Binding-site contacts:
Ligand atom C17 contacts residue THR775 of chain 1.B at 3.5 Å.
Ligand atom C20 contacts residue PHE614 of chain 1.A at 3.6 Å (hydrophobic).
Ligand atom C16 contacts residue PRO511 of chain 1.A at 3.6 Å (hydrophobic).
Ligand atom C20 contacts residue ASP510 of chain 1.A at 3.7 Å.
Ligand atom C10 contacts residue SER507 of chain 1.A at 3.5 Å.
Ligand atom C17 contacts residue ASP510 of chain 1.A at 3.8 Å.
Ligand atom C07 contacts residue LEU611 of chain 1.A at 3.8 Å (hydrophobic).
Ligand atom O11 contacts residue SER507 of chain 1.A at 3.7 Å.
Ligand atom C25 contacts residue LYS502 of chain 1.A at 3.8 Å.
Ligand atom C07 contacts residue PHE508 of chain 1.A at 3.4 Å (hydrophobic).
Ligand atom C14 contacts residue ASP510 of chain 1.A at 3.7 Å.
Ligand atom C08 contacts residue SER507 of chain 1.A at 3.8 Å.
Ligand atom C12 contacts residue PRO511 of chain 1.A at 3.7 Å (hydrophobic).
Ligand atom C18 contacts residue ALA777 of chain 1.B at 3.6 Å (hydrophobic).
Ligand atom C16 contacts residue ASN610 of chain 1.A at 3.4 Å.
Ligand atom C18 contacts residue ASP510 of chain 1.A at 3.6 Å.
Ligand atom C14 contacts residue PHE614 of chain 1.A at 3.7 Å (hydrophobic).
Ligand atom C17 contacts residue SER776 of chain 1.B at 3.5 Å.
Ligand atom C06 contacts residue TYR607 of chain 1.A at 3.5 Å (hydrophobic).
Ligand atom N15 contacts residue PHE614 of chain 1.A at 3.4 Å.
Ligand atom C09 contacts residue SER507 of chain 1.A at 3.5 Å.
Ligand atom C06 contacts residue PHE508 of chain 1.A at 3.5 Å (hydrophobic).
Ligand atom C18 contacts residue THR775 of chain 1.B at 3.3 Å.
Ligand atom C19 contacts residue ASP510 of chain 1.A at 3.6 Å.
Ligand atom C12 contacts residue LEU611 of chain 1.A at 3.7 Å (hydrophobic).
Ligand atom C18 contacts residue SER776 of chain 1.B at 3.8 Å.
Ligand atom C07 contacts residue SER507 of chain 1.A at 3.4 Å.
Ligand atom N15 contacts residue PRO511 of chain 1.A at 3.7 Å.
Ligand atom C25 contacts residue PRO503 of chain 1.A at 3.7 Å (hydrophobic).
Ligand atom C05 contacts residue VAL783 of chain 1.A at 3.5 Å (hydrophobic).
Ligand atom C16 contacts residue PHE614 of chain 1.A at 3.6 Å (hydrophobic).
Ligand atom C13 contacts residue ASP510 of chain 1.A at 3.5 Å.
Ligand atom N01 contacts residue LEU778 of chain 1.A at 3.7 Å.
Ligand atom C08 contacts residue LEU611 of chain 1.A at 3.5 Å (hydrophobic).
Ligand atom C17 contacts residue ALA777 of chain 1.B at 3.7 Å (hydrophobic).
Ligand atom N01 contacts residue ASN782 of chain 1.A at 3.8 Å.
Ligand atom C03 contacts residue LEU611 of chain 1.A at 3.7 Å (hydrophobic).
Ligand atom O11 contacts residue ASN782 of chain 1.A at 3.8 Å.
Ligand atom C23 contacts residue ASP510 of chain 1.A at 3.2 Å.
Ligand atom N01 contacts residue LEU615 of chain 1.A at 3.7 Å.

The protein below binds the small molecule below.
Small molecule (SMILES): N#Cc1ccccc1-c1cc(-c2ccccn2)cn(-c2ccccc2)c1=O

Sequence of chain 1.B:
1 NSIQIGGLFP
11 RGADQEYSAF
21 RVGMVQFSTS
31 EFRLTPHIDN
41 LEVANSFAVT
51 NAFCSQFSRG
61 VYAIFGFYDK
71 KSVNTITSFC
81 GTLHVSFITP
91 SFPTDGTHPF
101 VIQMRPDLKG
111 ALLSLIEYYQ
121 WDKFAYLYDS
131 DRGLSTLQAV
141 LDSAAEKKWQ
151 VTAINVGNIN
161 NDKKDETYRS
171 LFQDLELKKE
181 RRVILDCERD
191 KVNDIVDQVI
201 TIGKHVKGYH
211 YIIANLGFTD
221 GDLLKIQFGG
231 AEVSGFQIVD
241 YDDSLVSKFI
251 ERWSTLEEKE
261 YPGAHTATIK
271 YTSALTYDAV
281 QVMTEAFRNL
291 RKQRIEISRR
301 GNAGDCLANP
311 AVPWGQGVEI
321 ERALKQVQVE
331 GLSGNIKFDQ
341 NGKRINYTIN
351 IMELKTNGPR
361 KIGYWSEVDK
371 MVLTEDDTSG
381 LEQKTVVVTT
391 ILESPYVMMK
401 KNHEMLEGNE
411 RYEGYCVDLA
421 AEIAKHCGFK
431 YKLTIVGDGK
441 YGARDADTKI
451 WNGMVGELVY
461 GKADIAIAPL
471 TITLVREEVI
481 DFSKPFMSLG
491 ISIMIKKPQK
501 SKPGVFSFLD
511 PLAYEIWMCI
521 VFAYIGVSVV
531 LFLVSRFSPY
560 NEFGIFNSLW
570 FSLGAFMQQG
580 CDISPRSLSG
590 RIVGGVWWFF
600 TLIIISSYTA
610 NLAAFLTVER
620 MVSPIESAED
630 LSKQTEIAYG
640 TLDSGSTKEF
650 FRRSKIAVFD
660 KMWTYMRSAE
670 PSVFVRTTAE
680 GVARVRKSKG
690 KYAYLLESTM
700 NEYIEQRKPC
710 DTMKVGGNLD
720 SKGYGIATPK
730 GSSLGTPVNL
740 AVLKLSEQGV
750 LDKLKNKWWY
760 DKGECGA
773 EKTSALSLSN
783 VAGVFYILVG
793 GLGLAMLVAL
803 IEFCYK

Sequence of chain 1.A:
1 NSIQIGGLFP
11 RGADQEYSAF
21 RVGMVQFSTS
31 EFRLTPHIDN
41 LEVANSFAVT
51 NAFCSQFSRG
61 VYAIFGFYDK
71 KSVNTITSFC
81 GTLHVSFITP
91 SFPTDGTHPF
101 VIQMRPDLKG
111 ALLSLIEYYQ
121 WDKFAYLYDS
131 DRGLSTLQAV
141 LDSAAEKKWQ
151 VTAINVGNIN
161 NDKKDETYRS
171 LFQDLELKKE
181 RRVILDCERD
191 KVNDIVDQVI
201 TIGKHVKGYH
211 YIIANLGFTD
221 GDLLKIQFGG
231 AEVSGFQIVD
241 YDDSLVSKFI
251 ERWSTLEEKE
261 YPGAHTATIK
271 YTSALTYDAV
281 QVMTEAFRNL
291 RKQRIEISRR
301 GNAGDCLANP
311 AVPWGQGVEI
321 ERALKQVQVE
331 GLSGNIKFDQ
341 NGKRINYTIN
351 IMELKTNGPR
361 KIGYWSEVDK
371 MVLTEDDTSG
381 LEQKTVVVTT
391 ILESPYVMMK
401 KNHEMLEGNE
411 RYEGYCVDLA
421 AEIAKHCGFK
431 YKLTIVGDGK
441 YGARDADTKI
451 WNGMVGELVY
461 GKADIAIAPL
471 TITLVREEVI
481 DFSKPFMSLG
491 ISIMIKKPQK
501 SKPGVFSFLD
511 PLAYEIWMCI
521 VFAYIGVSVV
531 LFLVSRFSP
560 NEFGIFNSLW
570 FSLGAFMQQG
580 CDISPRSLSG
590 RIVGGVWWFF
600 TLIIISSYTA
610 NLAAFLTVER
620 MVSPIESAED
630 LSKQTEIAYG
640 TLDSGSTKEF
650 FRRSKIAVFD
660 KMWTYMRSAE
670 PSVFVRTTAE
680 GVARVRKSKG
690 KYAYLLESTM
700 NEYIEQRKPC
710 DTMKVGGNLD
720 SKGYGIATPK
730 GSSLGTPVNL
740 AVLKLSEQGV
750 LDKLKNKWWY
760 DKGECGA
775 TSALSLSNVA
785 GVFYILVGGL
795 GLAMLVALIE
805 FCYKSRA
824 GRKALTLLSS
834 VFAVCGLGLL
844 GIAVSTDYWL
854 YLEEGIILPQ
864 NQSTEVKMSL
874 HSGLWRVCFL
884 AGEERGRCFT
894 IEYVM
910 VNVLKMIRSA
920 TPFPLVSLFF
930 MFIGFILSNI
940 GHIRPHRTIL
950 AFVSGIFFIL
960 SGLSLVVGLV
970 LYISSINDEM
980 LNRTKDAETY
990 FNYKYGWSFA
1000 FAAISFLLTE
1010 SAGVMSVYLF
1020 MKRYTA

Sequence of chain 1.D:
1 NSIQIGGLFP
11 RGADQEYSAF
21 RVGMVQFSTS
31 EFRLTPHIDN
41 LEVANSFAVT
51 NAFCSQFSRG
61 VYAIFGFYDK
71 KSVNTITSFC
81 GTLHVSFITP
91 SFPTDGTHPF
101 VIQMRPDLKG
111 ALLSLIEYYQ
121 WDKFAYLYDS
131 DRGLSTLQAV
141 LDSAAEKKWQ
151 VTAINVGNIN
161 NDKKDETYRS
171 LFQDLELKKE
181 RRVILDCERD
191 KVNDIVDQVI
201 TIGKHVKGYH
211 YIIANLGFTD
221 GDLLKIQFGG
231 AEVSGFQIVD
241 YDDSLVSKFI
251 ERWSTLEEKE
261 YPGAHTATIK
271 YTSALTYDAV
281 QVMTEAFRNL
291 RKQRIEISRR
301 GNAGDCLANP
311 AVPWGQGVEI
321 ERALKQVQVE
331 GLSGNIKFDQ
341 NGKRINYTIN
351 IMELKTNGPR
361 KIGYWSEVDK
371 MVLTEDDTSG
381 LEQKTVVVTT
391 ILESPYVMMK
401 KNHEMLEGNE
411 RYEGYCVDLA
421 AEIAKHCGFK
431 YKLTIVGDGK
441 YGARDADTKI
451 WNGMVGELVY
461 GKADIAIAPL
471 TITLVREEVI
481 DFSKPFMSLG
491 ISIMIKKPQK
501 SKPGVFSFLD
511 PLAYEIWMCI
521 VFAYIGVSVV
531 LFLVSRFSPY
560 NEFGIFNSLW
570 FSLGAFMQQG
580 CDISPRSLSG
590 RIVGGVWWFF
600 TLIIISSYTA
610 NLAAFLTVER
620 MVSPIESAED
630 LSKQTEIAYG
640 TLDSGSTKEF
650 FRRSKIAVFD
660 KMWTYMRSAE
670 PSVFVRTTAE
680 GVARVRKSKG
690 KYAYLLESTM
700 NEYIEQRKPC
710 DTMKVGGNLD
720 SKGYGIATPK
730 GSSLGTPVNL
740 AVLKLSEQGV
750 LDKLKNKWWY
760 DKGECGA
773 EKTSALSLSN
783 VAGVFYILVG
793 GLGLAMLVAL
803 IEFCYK